Binding-site contacts:
Ligand atom C5 contacts residue ASN324 of chain 1.H at 3.7 Å.
Ligand atom C2 contacts residue ASN324 of chain 1.H at 2.5 Å.
Ligand atom C3 contacts residue ASN324 of chain 1.H at 3.8 Å.
Ligand atom C1 contacts residue ASN324 of chain 1.H at 1.4 Å.
Ligand atom C4 contacts residue ASN324 of chain 1.H at 4.2 Å.
Ligand atom C7 contacts residue ASN324 of chain 1.H at 4.0 Å.
Ligand atom O5 contacts residue ASN324 of chain 1.H at 2.4 Å (h-bond).
Ligand atom N2 contacts residue ASN324 of chain 1.H at 2.9 Å (h-bond).

This protein binds this small molecule.
Small molecule (SMILES): CC(=O)N[C@@H]1[C@@H](O)[C@H](O)[C@@H](CO)O[C@H]1O

Sequence of chain 1.H:
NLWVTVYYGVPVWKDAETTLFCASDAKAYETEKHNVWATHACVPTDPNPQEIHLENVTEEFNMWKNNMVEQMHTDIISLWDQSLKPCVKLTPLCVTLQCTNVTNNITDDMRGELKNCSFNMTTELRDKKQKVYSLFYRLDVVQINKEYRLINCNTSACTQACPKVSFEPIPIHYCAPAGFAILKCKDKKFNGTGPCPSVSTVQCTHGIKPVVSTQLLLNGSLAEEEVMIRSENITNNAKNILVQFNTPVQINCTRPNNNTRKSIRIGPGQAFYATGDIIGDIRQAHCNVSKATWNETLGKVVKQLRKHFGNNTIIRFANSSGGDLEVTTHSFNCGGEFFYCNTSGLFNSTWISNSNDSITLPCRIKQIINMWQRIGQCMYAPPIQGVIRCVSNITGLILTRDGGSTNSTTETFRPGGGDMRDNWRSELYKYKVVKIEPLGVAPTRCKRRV